Sequence of chain 1.D:
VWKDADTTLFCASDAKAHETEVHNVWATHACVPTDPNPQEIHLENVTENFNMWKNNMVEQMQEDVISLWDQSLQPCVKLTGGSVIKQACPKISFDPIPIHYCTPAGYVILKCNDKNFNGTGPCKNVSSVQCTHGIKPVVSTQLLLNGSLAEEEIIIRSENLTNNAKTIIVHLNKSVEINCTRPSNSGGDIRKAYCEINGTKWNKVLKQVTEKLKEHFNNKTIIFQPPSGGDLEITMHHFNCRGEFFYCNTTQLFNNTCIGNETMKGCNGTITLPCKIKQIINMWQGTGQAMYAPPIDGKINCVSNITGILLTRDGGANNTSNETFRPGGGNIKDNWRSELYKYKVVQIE

This small molecule binds to this protein.
Small molecule (SMILES): CC(=O)N[C@@H]1[C@@H](O)[C@H](O)[C@@H](CO)O[C@H]1O

Binding-site contacts:
Ligand atom C5 contacts residue ASN259 of chain 1.D at 3.6 Å.
Ligand atom O6 contacts residue LYS269 of chain 1.D at 3.0 Å (salt-bridge).
Ligand atom C2 contacts residue ASN259 of chain 1.D at 2.4 Å.
Ligand atom C7 contacts residue ASN259 of chain 1.D at 3.5 Å.
Ligand atom C6 contacts residue MET268 of chain 1.D at 4.0 Å (hydrophobic).
Ligand atom C1 contacts residue ASN259 of chain 1.D at 1.4 Å.
Ligand atom C7 contacts residue GLN256 of chain 1.D at 3.7 Å.
Ligand atom O7 contacts residue GLN256 of chain 1.D at 3.4 Å.
Ligand atom C5 contacts residue THR261 of chain 1.D at 4.3 Å.
Ligand atom C4 contacts residue ASN259 of chain 1.D at 4.2 Å.
Ligand atom C6 contacts residue LYS269 of chain 1.D at 4.2 Å.
Ligand atom O5 contacts residue THR261 of chain 1.D at 4.1 Å.
Ligand atom C8 contacts residue ASN259 of chain 1.D at 3.4 Å.
Ligand atom C3 contacts residue ASN259 of chain 1.D at 3.7 Å.
Ligand atom O5 contacts residue CYS262 of chain 1.D at 3.9 Å.
Ligand atom N2 contacts residue ASN259 of chain 1.D at 2.8 Å (h-bond).
Ligand atom O6 contacts residue MET268 of chain 1.D at 4.0 Å.
Ligand atom C1 contacts residue CYS262 of chain 1.D at 4.4 Å (hydrophobic).
Ligand atom C8 contacts residue GLN256 of chain 1.D at 3.4 Å.
Ligand atom C6 contacts residue THR261 of chain 1.D at 4.1 Å.
Ligand atom O5 contacts residue ASN259 of chain 1.D at 2.4 Å (h-bond).